Binding-site contacts:
Ligand atom O1 contacts residue ASN160 of chain 1.B at 2.8 Å (h-bond).
Ligand atom C5 contacts residue ARG114 of chain 1.B at 4.1 Å.
Ligand atom O1 contacts residue ASP113 of chain 1.B at 3.4 Å (salt-bridge).
Ligand atom C2 contacts residue ASN160 of chain 1.B at 4.0 Å.
Ligand atom C1 contacts residue ASP158 of chain 1.B at 3.2 Å.
Ligand atom O3 contacts residue ARG39 of chain 1.B at 2.9 Å (salt-bridge).
Ligand atom O3 contacts residue GLN244 of chain 1.B at 4.3 Å.
Ligand atom O5 contacts residue TRP192 of chain 1.B at 3.2 Å (h-bond).
Ligand atom O4 contacts residue ASN219 of chain 1.B at 2.8 Å (h-bond).
Ligand atom C5 contacts residue TRP192 of chain 1.B at 3.2 Å (hydrophobic).
Ligand atom C2 contacts residue ASP113 of chain 1.B at 3.1 Å.
Ligand atom O2 contacts residue PHE164 of chain 1.B at 4.1 Å.
Ligand atom C5 contacts residue ASN219 of chain 1.B at 3.8 Å.
Ligand atom O2 contacts residue ASN160 of chain 1.B at 3.2 Å (h-bond).
Ligand atom O4 contacts residue LEU37 of chain 1.B at 3.6 Å.
Ligand atom C4 contacts residue ASN219 of chain 1.B at 3.9 Å.
Ligand atom O4 contacts residue ASP245 of chain 1.B at 2.6 Å (salt-bridge).
Ligand atom C1 contacts residue ASN160 of chain 1.B at 3.7 Å.
Ligand atom O2 contacts residue LYS265 of chain 1.B at 3.0 Å (salt-bridge).
Ligand atom C2 contacts residue LYS265 of chain 1.B at 3.9 Å.
Ligand atom C3 contacts residue ASP245 of chain 1.B at 3.6 Å.
Ligand atom O2 contacts residue ARG39 of chain 1.B at 3.5 Å (salt-bridge).
Ligand atom O5 contacts residue TRP40 of chain 1.B at 4.3 Å.
Ligand atom O5 contacts residue ARG114 of chain 1.B at 3.1 Å (salt-bridge).
Ligand atom O5 contacts residue ASP158 of chain 1.B at 3.1 Å (salt-bridge).
Ligand atom O1 contacts residue ASP158 of chain 1.B at 2.5 Å (salt-bridge).
Ligand atom C4 contacts residue LEU37 of chain 1.B at 3.6 Å (hydrophobic).
Ligand atom C2 contacts residue TRP40 of chain 1.B at 4.2 Å (hydrophobic).
Ligand atom C3 contacts residue ARG39 of chain 1.B at 3.7 Å.
Ligand atom O3 contacts residue ASP245 of chain 1.B at 2.5 Å (salt-bridge).
Ligand atom O1 contacts residue ARG114 of chain 1.B at 3.0 Å (salt-bridge).
Ligand atom O3 contacts residue LYS265 of chain 1.B at 3.1 Å (salt-bridge).
Ligand atom C5 contacts residue LEU37 of chain 1.B at 3.7 Å (hydrophobic).
Ligand atom C3 contacts residue LYS265 of chain 1.B at 3.7 Å.
Ligand atom C4 contacts residue ASP245 of chain 1.B at 3.6 Å.
Ligand atom O2 contacts residue ASP113 of chain 1.B at 2.6 Å (salt-bridge).
Ligand atom C1 contacts residue ARG114 of chain 1.B at 3.9 Å.
Ligand atom C1 contacts residue TRP192 of chain 1.B at 4.0 Å (hydrophobic).
Ligand atom C2 contacts residue ARG39 of chain 1.B at 3.5 Å.
Ligand atom C1 contacts residue ASP113 of chain 1.B at 3.8 Å.

The small molecule below binds the protein below.
Small molecule (SMILES): O[C@@H]1[C@@H](O)[C@H](O)OC[C@H]1O

Sequence of chain 1.B:
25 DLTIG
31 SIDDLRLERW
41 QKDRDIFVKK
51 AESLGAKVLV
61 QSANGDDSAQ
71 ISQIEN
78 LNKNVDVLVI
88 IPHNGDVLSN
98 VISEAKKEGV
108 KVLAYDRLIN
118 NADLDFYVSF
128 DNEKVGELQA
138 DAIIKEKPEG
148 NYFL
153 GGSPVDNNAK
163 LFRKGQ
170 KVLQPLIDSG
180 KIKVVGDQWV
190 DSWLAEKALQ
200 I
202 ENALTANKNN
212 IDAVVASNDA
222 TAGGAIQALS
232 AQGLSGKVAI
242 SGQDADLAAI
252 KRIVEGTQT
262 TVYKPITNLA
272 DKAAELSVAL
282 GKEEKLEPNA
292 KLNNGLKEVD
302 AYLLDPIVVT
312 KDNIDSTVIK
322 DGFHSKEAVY